This protein binds this small molecule.
Small molecule (SMILES): O=c1[nH]c(=O)c2[nH]c(=O)[nH]c2[nH]1

Sequence of chain 1.A:
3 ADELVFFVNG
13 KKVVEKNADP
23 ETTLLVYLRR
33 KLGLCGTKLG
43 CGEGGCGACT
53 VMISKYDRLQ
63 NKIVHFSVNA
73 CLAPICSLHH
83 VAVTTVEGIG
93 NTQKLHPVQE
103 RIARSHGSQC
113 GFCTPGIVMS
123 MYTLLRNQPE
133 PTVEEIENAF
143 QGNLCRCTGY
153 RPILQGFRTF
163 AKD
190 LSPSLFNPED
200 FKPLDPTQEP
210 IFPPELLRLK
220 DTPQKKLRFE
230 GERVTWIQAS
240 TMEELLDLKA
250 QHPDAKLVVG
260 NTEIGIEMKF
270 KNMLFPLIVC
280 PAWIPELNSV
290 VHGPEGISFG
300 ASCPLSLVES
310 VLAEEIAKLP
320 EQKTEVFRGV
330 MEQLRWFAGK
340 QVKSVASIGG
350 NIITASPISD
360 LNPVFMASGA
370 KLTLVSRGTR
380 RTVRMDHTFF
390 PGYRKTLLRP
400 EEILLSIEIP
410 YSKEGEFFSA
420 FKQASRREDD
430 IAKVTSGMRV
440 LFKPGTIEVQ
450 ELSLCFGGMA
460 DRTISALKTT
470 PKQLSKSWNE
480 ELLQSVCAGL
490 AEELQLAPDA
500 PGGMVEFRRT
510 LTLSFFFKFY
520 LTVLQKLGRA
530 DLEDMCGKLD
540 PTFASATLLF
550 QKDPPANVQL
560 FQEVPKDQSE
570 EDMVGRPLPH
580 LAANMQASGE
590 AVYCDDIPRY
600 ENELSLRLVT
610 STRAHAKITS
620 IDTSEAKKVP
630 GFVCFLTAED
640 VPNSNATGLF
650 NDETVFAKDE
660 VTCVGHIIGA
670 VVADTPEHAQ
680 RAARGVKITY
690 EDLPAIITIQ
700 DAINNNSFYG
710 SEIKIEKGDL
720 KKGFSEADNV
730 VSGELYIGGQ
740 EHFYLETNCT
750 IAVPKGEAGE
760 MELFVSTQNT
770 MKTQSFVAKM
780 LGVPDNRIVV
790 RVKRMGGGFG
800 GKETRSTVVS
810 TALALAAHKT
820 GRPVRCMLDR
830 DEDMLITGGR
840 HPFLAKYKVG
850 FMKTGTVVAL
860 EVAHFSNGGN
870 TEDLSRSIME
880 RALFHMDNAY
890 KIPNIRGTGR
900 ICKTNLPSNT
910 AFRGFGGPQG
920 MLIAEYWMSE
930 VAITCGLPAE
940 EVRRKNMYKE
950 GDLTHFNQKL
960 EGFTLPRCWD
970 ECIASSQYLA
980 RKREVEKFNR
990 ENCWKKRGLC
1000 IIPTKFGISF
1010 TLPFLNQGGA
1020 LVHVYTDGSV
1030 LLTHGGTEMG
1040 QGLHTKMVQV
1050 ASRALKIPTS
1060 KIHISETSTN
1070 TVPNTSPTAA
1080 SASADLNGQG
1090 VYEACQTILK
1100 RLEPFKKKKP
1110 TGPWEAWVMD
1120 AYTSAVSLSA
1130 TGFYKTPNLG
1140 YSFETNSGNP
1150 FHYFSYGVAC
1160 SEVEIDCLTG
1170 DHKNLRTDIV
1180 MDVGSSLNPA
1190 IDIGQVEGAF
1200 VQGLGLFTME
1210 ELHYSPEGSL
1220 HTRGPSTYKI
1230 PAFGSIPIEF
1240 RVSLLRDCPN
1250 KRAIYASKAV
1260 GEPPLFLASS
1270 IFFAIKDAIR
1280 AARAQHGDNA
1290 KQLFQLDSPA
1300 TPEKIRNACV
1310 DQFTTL

Binding-site contacts:
Ligand atom C8 contacts residue GLU1261 of chain 1.A at 3.6 Å.
Ligand atom N7 contacts residue GLU802 of chain 1.A at 2.7 Å (salt-bridge).
Ligand atom N3 contacts residue PHE914 of chain 1.A at 3.5 Å.
Ligand atom N1 contacts residue ALA1079 of chain 1.A at 4.0 Å.
Ligand atom N1 contacts residue PHE914 of chain 1.A at 3.5 Å.
Ligand atom C5 contacts residue PHE914 of chain 1.A at 3.3 Å (hydrophobic).
Ligand atom N9 contacts residue ALA1079 of chain 1.A at 3.4 Å.
Ligand atom O11 contacts residue SER1008 of chain 1.A at 3.4 Å (h-bond).
Ligand atom N9 contacts residue GLU1261 of chain 1.A at 2.8 Å (salt-bridge).
Ligand atom C6 contacts residue GLU802 of chain 1.A at 3.9 Å.
Ligand atom O24 contacts residue ALA910 of chain 1.A at 3.9 Å.
Ligand atom C2 contacts residue PHE1009 of chain 1.A at 4.0 Å (hydrophobic).
Ligand atom C4 contacts residue ALA1079 of chain 1.A at 3.5 Å (hydrophobic).
Ligand atom C2 contacts residue ARG880 of chain 1.A at 3.5 Å.
Ligand atom O11 contacts residue PHE1009 of chain 1.A at 3.4 Å.
Ligand atom C8 contacts residue PHE914 of chain 1.A at 3.5 Å (hydrophobic).
Ligand atom C5 contacts residue ALA1079 of chain 1.A at 3.9 Å (hydrophobic).
Ligand atom O13 contacts residue PHE1009 of chain 1.A at 3.5 Å.
Ligand atom N3 contacts residue ARG880 of chain 1.A at 3.4 Å (salt-bridge).
Ligand atom N7 contacts residue ALA1079 of chain 1.A at 3.8 Å.
Ligand atom C2 contacts residue ALA1079 of chain 1.A at 3.6 Å (hydrophobic).
Ligand atom N7 contacts residue PHE914 of chain 1.A at 3.3 Å.
Ligand atom C6 contacts residue PHE1009 of chain 1.A at 3.6 Å (hydrophobic).
Ligand atom C2 contacts residue PHE914 of chain 1.A at 3.6 Å (hydrophobic).
Ligand atom C8 contacts residue ALA1079 of chain 1.A at 3.5 Å (hydrophobic).
Ligand atom O13 contacts residue PHE914 of chain 1.A at 3.6 Å.
Ligand atom O13 contacts residue GLU802 of chain 1.A at 2.9 Å (salt-bridge).
Ligand atom N9 contacts residue PHE914 of chain 1.A at 3.4 Å.
Ligand atom C8 contacts residue GLU802 of chain 1.A at 3.6 Å.
Ligand atom C6 contacts residue PHE914 of chain 1.A at 3.4 Å (hydrophobic).
Ligand atom N1 contacts residue PHE1009 of chain 1.A at 3.5 Å.
Ligand atom N3 contacts residue ALA1079 of chain 1.A at 3.3 Å.
Ligand atom N7 contacts residue ALA1078 of chain 1.A at 3.7 Å.
Ligand atom O24 contacts residue GLU1261 of chain 1.A at 3.5 Å (salt-bridge).
Ligand atom C4 contacts residue PHE914 of chain 1.A at 3.3 Å (hydrophobic).
Ligand atom O24 contacts residue GLU802 of chain 1.A at 3.7 Å.
Ligand atom N7 contacts residue ALA910 of chain 1.A at 3.9 Å.
Ligand atom O11 contacts residue ARG880 of chain 1.A at 2.5 Å (salt-bridge).
Ligand atom O11 contacts residue THR1010 of chain 1.A at 3.2 Å (h-bond).
Ligand atom C5 contacts residue GLU802 of chain 1.A at 3.8 Å.